Binding-site contacts:
Ligand atom OAD contacts residue LYS117 of chain 1.L at 2.8 Å (salt-bridge).
Ligand atom OAE contacts residue TYR157 of chain 1.B at 2.8 Å (h-bond).
Ligand atom CAI contacts residue SER78 of chain 1.L at 3.9 Å.
Ligand atom CAB contacts residue TRP188 of chain 1.B at 4.0 Å (hydrophobic).
Ligand atom PAJ contacts residue ARG110 of chain 1.L at 3.7 Å.
Ligand atom PAJ contacts residue LYS117 of chain 1.L at 3.6 Å.
Ligand atom OAD contacts residue GLY79 of chain 1.L at 3.0 Å (h-bond).
Ligand atom CAB contacts residue FMN1 of chain 1.S at 3.5 Å.
Ligand atom CAF contacts residue FMN1 of chain 1.S at 3.7 Å.
Ligand atom PAJ contacts residue GLU128 of chain 1.D at 3.7 Å.
Ligand atom CAG contacts residue ARG110 of chain 1.L at 3.3 Å.
Ligand atom CAI contacts residue FMN1 of chain 1.S at 3.8 Å.
Ligand atom CAA contacts residue TRP188 of chain 1.B at 3.8 Å (hydrophobic).
Ligand atom CAA contacts residue FMN1 of chain 1.S at 3.5 Å.
Ligand atom CAA contacts residue SER77 of chain 1.L at 3.6 Å.
Ligand atom CAI contacts residue SER77 of chain 1.L at 4.1 Å.
Ligand atom OAC contacts residue ARG127 of chain 1.D at 4.0 Å.
Ligand atom OAH contacts residue ARG110 of chain 1.L at 3.5 Å (salt-bridge).
Ligand atom OAC contacts residue GLU128 of chain 1.D at 2.6 Å (salt-bridge).
Ligand atom OAC contacts residue ARG110 of chain 1.L at 2.9 Å (salt-bridge).
Ligand atom OAD contacts residue SER78 of chain 1.L at 3.9 Å.
Ligand atom CAF contacts residue SER78 of chain 1.L at 4.0 Å.
Ligand atom OAD contacts residue GLU128 of chain 1.D at 4.0 Å.
Ligand atom CAF contacts residue ARG110 of chain 1.L at 3.4 Å.
Ligand atom CAG contacts residue FMN1 of chain 1.S at 3.8 Å.
Ligand atom OAC contacts residue LYS117 of chain 1.L at 3.4 Å (salt-bridge).
Ligand atom CAG contacts residue SER78 of chain 1.L at 4.1 Å.
Ligand atom OAH contacts residue TYR157 of chain 1.B at 3.4 Å (h-bond).
Ligand atom OAE contacts residue GLU128 of chain 1.D at 4.0 Å.
Ligand atom OAH contacts residue GLY79 of chain 1.L at 4.1 Å.
Ligand atom OAD contacts residue ARG110 of chain 1.L at 4.1 Å.
Ligand atom OAH contacts residue SER78 of chain 1.L at 3.0 Å (h-bond).
Ligand atom CAA contacts residue ILE72 of chain 1.L at 3.5 Å (hydrophobic).
Ligand atom OAE contacts residue ARG127 of chain 1.D at 3.5 Å (salt-bridge).
Ligand atom CAB contacts residue TYR157 of chain 1.B at 3.6 Å (hydrophobic).
Ligand atom CAF contacts residue SER77 of chain 1.L at 3.4 Å.
Ligand atom PAJ contacts residue TYR157 of chain 1.B at 3.6 Å.
Ligand atom CAG contacts residue TYR157 of chain 1.B at 3.8 Å (hydrophobic).
Ligand atom PAJ contacts residue SER78 of chain 1.L at 4.0 Å.
Ligand atom CAA contacts residue SER74 of chain 1.L at 4.0 Å.

A protein and the small-molecule ligand that binds it are described below.
Small molecule (SMILES): CC(C)=CCOP(=O)(O)O

Sequence of chain 1.D:
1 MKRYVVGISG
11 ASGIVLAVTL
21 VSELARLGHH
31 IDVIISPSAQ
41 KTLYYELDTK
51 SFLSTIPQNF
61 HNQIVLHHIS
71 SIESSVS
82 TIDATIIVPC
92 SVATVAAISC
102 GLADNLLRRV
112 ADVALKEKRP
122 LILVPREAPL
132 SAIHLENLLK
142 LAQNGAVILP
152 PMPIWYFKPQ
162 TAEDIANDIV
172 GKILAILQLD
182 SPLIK

Sequence of chain 1.L:
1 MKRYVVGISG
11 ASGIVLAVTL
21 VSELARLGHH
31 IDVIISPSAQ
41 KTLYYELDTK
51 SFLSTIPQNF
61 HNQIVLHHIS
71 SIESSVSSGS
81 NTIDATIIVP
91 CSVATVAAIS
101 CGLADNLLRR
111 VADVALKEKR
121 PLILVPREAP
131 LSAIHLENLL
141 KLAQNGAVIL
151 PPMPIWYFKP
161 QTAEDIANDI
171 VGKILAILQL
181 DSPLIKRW

Sequence of chain 1.B:
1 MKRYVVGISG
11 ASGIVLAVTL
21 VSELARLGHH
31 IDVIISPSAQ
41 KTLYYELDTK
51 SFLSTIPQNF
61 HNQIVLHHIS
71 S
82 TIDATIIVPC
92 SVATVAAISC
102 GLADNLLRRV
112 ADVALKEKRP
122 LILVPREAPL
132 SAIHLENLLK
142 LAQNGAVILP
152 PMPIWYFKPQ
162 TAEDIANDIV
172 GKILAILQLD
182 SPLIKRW